Binding-site contacts:
Ligand atom O7 contacts residue SER324 of chain 1.B at 4.0 Å.
Ligand atom O3 contacts residue ASP323 of chain 1.B at 4.1 Å.
Ligand atom C5 contacts residue THR330 of chain 1.B at 3.9 Å.
Ligand atom C8 contacts residue ASP355 of chain 1.B at 3.8 Å.
Ligand atom O6 contacts residue PHE321 of chain 1.B at 4.0 Å.
Ligand atom O4 contacts residue NAG1 of chain 1.K at 2.6 Å (h-bond).
Ligand atom C7 contacts residue THR358 of chain 1.B at 3.8 Å.
Ligand atom C2 contacts residue SER324 of chain 1.B at 4.1 Å.
Ligand atom C1 contacts residue ASN331 of chain 1.B at 3.4 Å.
Ligand atom C1 contacts residue SER326 of chain 1.B at 4.0 Å.
Ligand atom O7 contacts residue SER326 of chain 1.B at 3.3 Å (h-bond).
Ligand atom C4 contacts residue SER324 of chain 1.B at 3.4 Å.
Ligand atom C6 contacts residue ASN331 of chain 1.B at 3.5 Å.
Ligand atom C1 contacts residue THR360 of chain 1.B at 4.1 Å.
Ligand atom C2 contacts residue THR360 of chain 1.B at 4.1 Å.
Ligand atom O5 contacts residue SER324 of chain 1.B at 3.5 Å (h-bond).
Ligand atom C6 contacts residue SER324 of chain 1.B at 3.5 Å.
Ligand atom O6 contacts residue ASN331 of chain 1.B at 4.0 Å.
Ligand atom O6 contacts residue NAG1 of chain 1.K at 4.2 Å.
Ligand atom C7 contacts residue ASN328 of chain 1.B at 4.1 Å.
Ligand atom C7 contacts residue LEU325 of chain 1.B at 4.0 Å (hydrophobic).
Ligand atom O3 contacts residue NAG1 of chain 1.K at 3.4 Å (h-bond).
Ligand atom N2 contacts residue ASN328 of chain 1.B at 4.1 Å.
Ligand atom C3 contacts residue THR358 of chain 1.B at 3.9 Å.
Ligand atom C3 contacts residue THR360 of chain 1.B at 3.6 Å.
Ligand atom O3 contacts residue THR358 of chain 1.B at 3.2 Å.
Ligand atom C5 contacts residue SER324 of chain 1.B at 3.6 Å.
Ligand atom O6 contacts residue SER324 of chain 1.B at 2.4 Å (h-bond).
Ligand atom O7 contacts residue LEU325 of chain 1.B at 3.0 Å (h-bond).
Ligand atom O6 contacts residue GLU320 of chain 1.B at 3.5 Å (salt-bridge).
Ligand atom C4 contacts residue NAG1 of chain 1.K at 3.6 Å.
Ligand atom C8 contacts residue VAL350 of chain 1.B at 3.8 Å (hydrophobic).
Ligand atom C6 contacts residue THR330 of chain 1.B at 3.9 Å.
Ligand atom O5 contacts residue SER326 of chain 1.B at 4.2 Å.
Ligand atom C1 contacts residue ASN328 of chain 1.B at 3.8 Å.
Ligand atom C8 contacts residue THR358 of chain 1.B at 3.3 Å.
Ligand atom N2 contacts residue THR358 of chain 1.B at 3.2 Å (h-bond).
Ligand atom C5 contacts residue ASN331 of chain 1.B at 3.7 Å.
Ligand atom O5 contacts residue ASN331 of chain 1.B at 2.6 Å (h-bond).
Ligand atom N2 contacts residue THR360 of chain 1.B at 3.8 Å.

The protein below binds the small molecule below.
Small molecule (SMILES): CC(=O)N[C@@H]1[C@@H](O)[C@H](O)[C@@H](CO)O[C@H]1O

Sequence of chain 1.B:
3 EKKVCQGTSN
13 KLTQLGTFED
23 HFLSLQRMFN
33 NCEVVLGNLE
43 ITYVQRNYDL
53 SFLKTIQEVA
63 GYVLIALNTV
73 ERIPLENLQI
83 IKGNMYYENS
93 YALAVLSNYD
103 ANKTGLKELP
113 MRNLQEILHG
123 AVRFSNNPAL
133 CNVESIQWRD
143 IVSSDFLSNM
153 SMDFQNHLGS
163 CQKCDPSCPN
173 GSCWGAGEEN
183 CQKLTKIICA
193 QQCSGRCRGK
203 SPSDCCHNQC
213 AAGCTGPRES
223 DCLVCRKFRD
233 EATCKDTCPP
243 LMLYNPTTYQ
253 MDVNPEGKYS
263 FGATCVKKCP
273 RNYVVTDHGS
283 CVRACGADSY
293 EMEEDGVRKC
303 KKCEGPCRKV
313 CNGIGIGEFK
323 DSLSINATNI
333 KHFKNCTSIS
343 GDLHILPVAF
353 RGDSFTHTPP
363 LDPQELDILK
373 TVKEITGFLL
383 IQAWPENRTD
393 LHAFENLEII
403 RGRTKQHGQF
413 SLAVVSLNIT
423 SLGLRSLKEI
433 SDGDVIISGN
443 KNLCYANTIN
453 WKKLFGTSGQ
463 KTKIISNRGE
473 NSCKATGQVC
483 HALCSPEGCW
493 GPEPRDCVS